A protein and the small-molecule ligand that binds it are described below.
Small molecule (SMILES): Cc1nc2c(=O)[nH]c(=O)nc-2n(C[C@H](O)[C@H](O)[C@H](O)CO)c1O

Sequence of chain 1.D:
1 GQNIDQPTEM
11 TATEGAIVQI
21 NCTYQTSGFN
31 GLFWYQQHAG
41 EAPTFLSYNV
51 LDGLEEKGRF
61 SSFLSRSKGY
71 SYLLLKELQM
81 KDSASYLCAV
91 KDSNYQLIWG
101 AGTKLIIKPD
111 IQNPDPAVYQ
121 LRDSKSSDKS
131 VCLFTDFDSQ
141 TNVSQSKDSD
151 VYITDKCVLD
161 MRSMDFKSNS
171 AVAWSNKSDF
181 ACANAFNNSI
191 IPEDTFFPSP

Binding-site contacts:
Ligand atom O3' contacts residue ILE97 of chain 1.C at 3.5 Å.
Ligand atom N3 contacts residue TYR8 of chain 1.C at 3.7 Å.
Ligand atom C6 contacts residue TYR63 of chain 1.C at 3.6 Å (hydrophobic).
Ligand atom N8 contacts residue TYR8 of chain 1.C at 3.7 Å.
Ligand atom C2 contacts residue TYR8 of chain 1.C at 3.5 Å (hydrophobic).
Ligand atom O5' contacts residue TYR153 of chain 1.C at 2.8 Å (h-bond).
Ligand atom O4' contacts residue ARG10 of chain 1.C at 2.8 Å (salt-bridge).
Ligand atom C1' contacts residue TRP157 of chain 1.C at 3.5 Å (hydrophobic).
Ligand atom O5' contacts residue ILE97 of chain 1.C at 3.7 Å.
Ligand atom O3' contacts residue ARG95 of chain 1.C at 2.9 Å (salt-bridge).
Ligand atom C3' contacts residue ARG10 of chain 1.C at 3.5 Å.
Ligand atom N1 contacts residue TYR8 of chain 1.C at 3.5 Å.
Ligand atom C9 contacts residue TYR8 of chain 1.C at 3.5 Å (hydrophobic).
Ligand atom N3 contacts residue SER25 of chain 1.C at 2.9 Å (h-bond).
Ligand atom C2' contacts residue TRP157 of chain 1.C at 3.6 Å (hydrophobic).
Ligand atom N5 contacts residue LYS44 of chain 1.C at 3.2 Å (salt-bridge).
Ligand atom O7 contacts residue TRP157 of chain 1.C at 3.7 Å.
Ligand atom O4 contacts residue LYS44 of chain 1.C at 2.7 Å (salt-bridge).
Ligand atom O3' contacts residue ARG10 of chain 1.C at 3.2 Å (salt-bridge).
Ligand atom O2' contacts residue TRP157 of chain 1.C at 3.8 Å.
Ligand atom O2 contacts residue TYR8 of chain 1.C at 3.6 Å.
Ligand atom O2 contacts residue ARG10 of chain 1.C at 2.9 Å (salt-bridge).
Ligand atom C4 contacts residue LYS44 of chain 1.C at 3.6 Å.
Ligand atom C4A contacts residue TYR8 of chain 1.C at 3.4 Å (hydrophobic).
Ligand atom C2' contacts residue TYR95 of chain 1.D at 3.8 Å (hydrophobic).
Ligand atom C4 contacts residue TYR8 of chain 1.C at 3.5 Å (hydrophobic).
Ligand atom C8A contacts residue TYR8 of chain 1.C at 3.5 Å (hydrophobic).
Ligand atom O4' contacts residue ARG95 of chain 1.C at 3.3 Å (salt-bridge).
Ligand atom O2' contacts residue TYR95 of chain 1.D at 2.8 Å (h-bond).
Ligand atom C6 contacts residue TYR8 of chain 1.C at 3.5 Å (hydrophobic).
Ligand atom O4 contacts residue LEU67 of chain 1.C at 3.5 Å.
Ligand atom N5 contacts residue TYR8 of chain 1.C at 3.4 Å.
Ligand atom C2 contacts residue SER25 of chain 1.C at 3.6 Å.
Ligand atom C5' contacts residue ARG95 of chain 1.C at 3.3 Å.
Ligand atom C1' contacts residue TYR8 of chain 1.C at 3.7 Å (hydrophobic).
Ligand atom C7 contacts residue TYR8 of chain 1.C at 3.6 Å (hydrophobic).
Ligand atom O5' contacts residue GLN154 of chain 1.C at 3.0 Å (h-bond).
Ligand atom C5' contacts residue ILE97 of chain 1.C at 3.4 Å (hydrophobic).
Ligand atom C9 contacts residue TYR63 of chain 1.C at 3.4 Å (hydrophobic).
Ligand atom O2 contacts residue SER25 of chain 1.C at 3.4 Å (h-bond).

Sequence of chain 1.C:
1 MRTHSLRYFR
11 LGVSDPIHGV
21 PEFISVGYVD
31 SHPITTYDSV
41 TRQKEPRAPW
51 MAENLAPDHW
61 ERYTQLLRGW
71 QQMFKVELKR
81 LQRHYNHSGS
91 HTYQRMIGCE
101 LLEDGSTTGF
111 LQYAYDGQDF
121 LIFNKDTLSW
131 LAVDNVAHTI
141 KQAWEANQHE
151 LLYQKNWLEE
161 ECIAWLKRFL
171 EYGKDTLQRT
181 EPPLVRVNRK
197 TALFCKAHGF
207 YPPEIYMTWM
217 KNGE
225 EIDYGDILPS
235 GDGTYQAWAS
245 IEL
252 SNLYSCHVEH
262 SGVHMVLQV

Sequence of chain 1.E:
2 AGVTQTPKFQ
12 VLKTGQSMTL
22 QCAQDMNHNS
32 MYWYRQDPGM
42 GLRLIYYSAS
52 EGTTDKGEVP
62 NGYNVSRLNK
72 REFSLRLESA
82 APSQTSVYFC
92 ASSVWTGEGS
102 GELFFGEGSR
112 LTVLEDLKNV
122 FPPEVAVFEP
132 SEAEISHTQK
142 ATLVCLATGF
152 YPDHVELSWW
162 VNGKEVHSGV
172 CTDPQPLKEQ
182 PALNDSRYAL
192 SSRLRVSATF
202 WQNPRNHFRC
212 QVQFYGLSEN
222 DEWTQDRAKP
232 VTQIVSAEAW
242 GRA